Sequence of chain 1.B:
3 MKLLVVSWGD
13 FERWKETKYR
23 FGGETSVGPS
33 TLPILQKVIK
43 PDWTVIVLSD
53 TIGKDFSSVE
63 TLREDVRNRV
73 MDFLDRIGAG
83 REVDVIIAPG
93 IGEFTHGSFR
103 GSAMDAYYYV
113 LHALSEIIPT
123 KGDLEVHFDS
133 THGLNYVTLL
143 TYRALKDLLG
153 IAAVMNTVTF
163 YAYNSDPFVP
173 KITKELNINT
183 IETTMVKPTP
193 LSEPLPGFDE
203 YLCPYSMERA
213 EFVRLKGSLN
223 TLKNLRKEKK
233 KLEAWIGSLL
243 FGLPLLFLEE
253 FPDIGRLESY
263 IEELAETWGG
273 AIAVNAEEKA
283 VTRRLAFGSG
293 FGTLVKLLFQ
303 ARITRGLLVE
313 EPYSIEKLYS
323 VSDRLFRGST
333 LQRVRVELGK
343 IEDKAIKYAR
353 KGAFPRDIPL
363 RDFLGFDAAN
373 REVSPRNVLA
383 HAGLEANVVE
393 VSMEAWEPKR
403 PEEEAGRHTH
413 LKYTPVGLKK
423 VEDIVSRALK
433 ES

Binding-site contacts:
Ligand atom N1 contacts residue LYS17 of chain 1.B at 3.1 Å (salt-bridge).
Ligand atom N6 contacts residue PHE96 of chain 1.B at 2.5 Å.
Ligand atom O2C contacts residue TRP16 of chain 1.A at 3.3 Å (h-bond).
Ligand atom C6 contacts residue PHE96 of chain 1.B at 3.1 Å (hydrophobic).
Ligand atom C1' contacts residue LEU136 of chain 1.B at 3.2 Å (hydrophobic).
Ligand atom N6 contacts residue PRO31 of chain 1.B at 3.2 Å (h-bond).
Ligand atom N7 contacts residue TYR21 of chain 1.B at 3.0 Å (h-bond).
Ligand atom C2 contacts residue THR53 of chain 1.A at 2.8 Å.
Ligand atom C2 contacts residue SER51 of chain 1.A at 3.2 Å.
Ligand atom N6 contacts residue PHE96 of chain 1.A at 2.7 Å.
Ligand atom N1 contacts residue LYS17 of chain 1.A at 3.1 Å (salt-bridge).
Ligand atom O1C contacts residue TRP16 of chain 1.A at 2.7 Å (h-bond).
Ligand atom OP1 contacts residue ASN137 of chain 1.B at 3.3 Å (h-bond).
Ligand atom O4' contacts residue LEU136 of chain 1.A at 2.8 Å.
Ligand atom O2C contacts residue HIS134 of chain 1.A at 2.6 Å (h-bond).
Ligand atom O2' contacts residue ASP12 of chain 1.B at 2.9 Å (salt-bridge).
Ligand atom N6 contacts residue LYS17 of chain 1.B at 3.0 Å (salt-bridge).
Ligand atom C1' contacts residue LEU136 of chain 1.A at 3.2 Å (hydrophobic).
Ligand atom C5 contacts residue HIS134 of chain 1.B at 3.2 Å.
Ligand atom C4' contacts residue LEU136 of chain 1.B at 3.3 Å (hydrophobic).
Ligand atom N1 contacts residue THR53 of chain 1.A at 2.8 Å (h-bond).
Ligand atom N6 contacts residue LYS17 of chain 1.A at 2.7 Å (salt-bridge).
Ligand atom N7 contacts residue TYR21 of chain 1.A at 3.0 Å (h-bond).
Ligand atom O2' contacts residue PHE170 of chain 1.B at 3.0 Å (h-bond).
Ligand atom C5 contacts residue PHE96 of chain 1.B at 3.2 Å (hydrophobic).
Ligand atom N7 contacts residue PHE96 of chain 1.B at 3.3 Å.
Ligand atom OP2 contacts residue TRP16 of chain 1.B at 3.0 Å (h-bond).
Ligand atom C6 contacts residue THR53 of chain 1.B at 3.2 Å.
Ligand atom N7 contacts residue HIS134 of chain 1.B at 3.0 Å.
Ligand atom C8 contacts residue HIS134 of chain 1.B at 3.2 Å.
Ligand atom O2' contacts residue ASP12 of chain 1.A at 3.0 Å (salt-bridge).
Ligand atom C2 contacts residue ILE54 of chain 1.A at 2.8 Å (hydrophobic).
Ligand atom N6 contacts residue TYR21 of chain 1.B at 2.7 Å (h-bond).
Ligand atom N6 contacts residue THR53 of chain 1.B at 3.0 Å.
Ligand atom N3 contacts residue ILE54 of chain 1.A at 3.3 Å.
Ligand atom OP2 contacts residue HIS134 of chain 1.B at 3.2 Å (h-bond).
Ligand atom N1 contacts residue THR53 of chain 1.B at 2.9 Å.
Ligand atom O4' contacts residue LEU136 of chain 1.B at 3.0 Å.
Ligand atom O2' contacts residue PHE170 of chain 1.A at 3.1 Å (h-bond).
Ligand atom N6 contacts residue HIS98 of chain 1.A at 3.1 Å.

A protein and the small-molecule ligand that binds it are described below.
Small molecule (SMILES): Nc1ncnc2c1ncn2[C@@H]1O[C@H](CO)[C@@H](O[P](=O)(O)OC[C@H]2O[C@@H](n3cnc4c(N)ncnc43)[C@H](O)[C@@H]2O[P](=O)(O)OC[C@H]2O[C@@H](n3cnc4c(N)ncnc43)[C@H](O)[C@@H]2O[P](=O)(O)OC[C@H]2O[C@@H](n3cnc4c(N)ncnc43)[C@@H]3O[P](=O)(O)O[C@@H]32)[C@H]1O

Sequence of chain 1.A:
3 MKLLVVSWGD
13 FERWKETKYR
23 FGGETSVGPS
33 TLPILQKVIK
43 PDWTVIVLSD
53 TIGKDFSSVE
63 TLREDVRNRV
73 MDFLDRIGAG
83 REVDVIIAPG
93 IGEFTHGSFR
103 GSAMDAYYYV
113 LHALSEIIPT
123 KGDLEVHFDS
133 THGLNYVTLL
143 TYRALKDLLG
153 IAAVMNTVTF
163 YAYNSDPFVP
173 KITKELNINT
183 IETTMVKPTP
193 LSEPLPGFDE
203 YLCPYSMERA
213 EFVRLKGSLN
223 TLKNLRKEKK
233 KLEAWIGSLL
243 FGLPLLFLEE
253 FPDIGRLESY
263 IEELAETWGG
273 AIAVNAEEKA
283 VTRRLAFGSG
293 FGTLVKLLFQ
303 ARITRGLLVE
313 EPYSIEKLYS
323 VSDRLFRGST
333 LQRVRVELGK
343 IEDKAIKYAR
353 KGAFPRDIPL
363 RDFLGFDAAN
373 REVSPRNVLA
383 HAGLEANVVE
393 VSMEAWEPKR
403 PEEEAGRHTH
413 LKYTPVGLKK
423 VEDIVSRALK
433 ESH